Binding-site contacts:
Ligand atom C1 contacts residue ASN12 of chain 1.A at 2.1 Å.
Ligand atom O5 contacts residue ASN12 of chain 1.A at 2.5 Å (h-bond).
Ligand atom C7 contacts residue ASN12 of chain 1.A at 4.3 Å.
Ligand atom O7 contacts residue ASN12 of chain 1.A at 4.2 Å.
Ligand atom C2 contacts residue ASN12 of chain 1.A at 3.5 Å.
Ligand atom C5 contacts residue ASN12 of chain 1.A at 3.9 Å.
Ligand atom N2 contacts residue ASN12 of chain 1.A at 4.0 Å.

Sequence of chain 1.A:
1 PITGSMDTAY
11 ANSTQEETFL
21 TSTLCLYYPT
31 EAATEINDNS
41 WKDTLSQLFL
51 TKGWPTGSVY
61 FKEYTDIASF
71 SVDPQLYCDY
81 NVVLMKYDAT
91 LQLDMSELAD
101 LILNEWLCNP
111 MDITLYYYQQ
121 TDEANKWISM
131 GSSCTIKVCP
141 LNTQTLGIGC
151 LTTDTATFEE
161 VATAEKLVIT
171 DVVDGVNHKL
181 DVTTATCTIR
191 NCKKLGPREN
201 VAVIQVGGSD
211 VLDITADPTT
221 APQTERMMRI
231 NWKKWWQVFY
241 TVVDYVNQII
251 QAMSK

The protein below binds the small molecule below.
Small molecule (SMILES): CC(=O)N[C@H]1[C@H](O[C@H]2[C@H](O)[C@@H](NC(C)=O)CO[C@@H]2CO)O[C@H](CO)[C@@H](O)[C@@H]1O